Binding-site contacts:
Ligand atom O4 contacts residue THR1 of chain 1.U at 2.1 Å (h-bond).
Ligand atom C12 contacts residue LEU45 of chain 1.U at 3.5 Å (hydrophobic).
Ligand atom N6 contacts residue THR1 of chain 1.U at 3.7 Å.
Ligand atom C29 contacts residue HIS114 of chain 1.BA at 3.6 Å.
Ligand atom C32 contacts residue PHE31 of chain 1.U at 3.6 Å (hydrophobic).
Ligand atom N6 contacts residue GLY47 of chain 1.U at 2.9 Å (h-bond).
Ligand atom C9 contacts residue ALA49 of chain 1.U at 3.5 Å (hydrophobic).
Ligand atom C21 contacts residue GLY47 of chain 1.U at 3.6 Å.
Ligand atom B2 contacts residue THR1 of chain 1.U at 1.4 Å.
Ligand atom N31 contacts residue VAL20 of chain 1.U at 3.5 Å.
Ligand atom N31 contacts residue SER21 of chain 1.U at 3.6 Å.
Ligand atom C14 contacts residue GLY47 of chain 1.U at 3.5 Å.
Ligand atom C24 contacts residue SER168 of chain 1.U at 3.7 Å.
Ligand atom C9 contacts residue PHE31 of chain 1.U at 3.6 Å (hydrophobic).
Ligand atom O3 contacts residue GLY47 of chain 1.U at 3.0 Å (h-bond).
Ligand atom C19 contacts residue SER21 of chain 1.U at 3.6 Å.
Ligand atom C33 contacts residue TYR119 of chain 1.BA at 3.5 Å (hydrophobic).
Ligand atom C33 contacts residue GLN53 of chain 1.U at 3.7 Å.
Ligand atom O15 contacts residue VAL20 of chain 1.U at 3.6 Å.
Ligand atom C1 contacts residue THR1 of chain 1.U at 2.5 Å.
Ligand atom C32 contacts residue VAL20 of chain 1.U at 3.5 Å (hydrophobic).
Ligand atom O4 contacts residue SER168 of chain 1.U at 3.8 Å.
Ligand atom C25 contacts residue SER21 of chain 1.U at 3.6 Å.
Ligand atom C30 contacts residue VAL27 of chain 1.U at 3.8 Å (hydrophobic).
Ligand atom O26 contacts residue ALA49 of chain 1.U at 3.5 Å (h-bond).
Ligand atom O15 contacts residue SER21 of chain 1.U at 3.2 Å (h-bond).
Ligand atom C18 contacts residue ALA49 of chain 1.U at 3.7 Å (hydrophobic).
Ligand atom C13 contacts residue GLY47 of chain 1.U at 3.6 Å.
Ligand atom C11 contacts residue ALA49 of chain 1.U at 3.8 Å (hydrophobic).
Ligand atom C5 contacts residue THR1 of chain 1.U at 3.0 Å.
Ligand atom C11 contacts residue ALA52 of chain 1.U at 3.7 Å (hydrophobic).
Ligand atom C33 contacts residue ALA49 of chain 1.U at 3.6 Å (hydrophobic).
Ligand atom C10 contacts residue ALA49 of chain 1.U at 3.6 Å (hydrophobic).
Ligand atom C18 contacts residue SER21 of chain 1.U at 3.7 Å.
Ligand atom N16 contacts residue ALA49 of chain 1.U at 3.8 Å.
Ligand atom O3 contacts residue THR1 of chain 1.U at 2.5 Å (h-bond).
Ligand atom C11 contacts residue LEU45 of chain 1.U at 3.7 Å (hydrophobic).
Ligand atom C17 contacts residue SER21 of chain 1.U at 3.5 Å.
Ligand atom N16 contacts residue SER21 of chain 1.U at 3.3 Å (h-bond).
Ligand atom C10 contacts residue PHE31 of chain 1.U at 3.6 Å (hydrophobic).

Sequence of chain 1.BA:
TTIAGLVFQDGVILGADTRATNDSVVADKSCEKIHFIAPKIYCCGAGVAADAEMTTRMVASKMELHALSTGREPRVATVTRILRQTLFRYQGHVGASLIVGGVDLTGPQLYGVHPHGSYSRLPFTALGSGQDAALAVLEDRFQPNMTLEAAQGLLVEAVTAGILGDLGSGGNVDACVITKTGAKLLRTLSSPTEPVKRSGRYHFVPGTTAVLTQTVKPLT

Sequence of chain 1.U:
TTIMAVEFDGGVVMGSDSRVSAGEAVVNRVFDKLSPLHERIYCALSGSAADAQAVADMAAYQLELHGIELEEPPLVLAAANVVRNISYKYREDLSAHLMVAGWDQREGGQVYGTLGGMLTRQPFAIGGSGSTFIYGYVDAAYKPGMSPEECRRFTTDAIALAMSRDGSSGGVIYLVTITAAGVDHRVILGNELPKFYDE

The small molecule below binds the protein below.
Small molecule (SMILES): CCc1cccc(C[C@H](NC(=O)[C@H](Cc2ccccc2)NC(=O)c2cnccn2)B(O)O)c1